Binding-site contacts:
Ligand atom N1 contacts residue THR222 of chain 1.A at 3.3 Å (h-bond).
Ligand atom C contacts residue ASP81 of chain 1.A at 3.7 Å.
Ligand atom N contacts residue PHE116 of chain 1.A at 3.6 Å.
Ligand atom C5 contacts residue TYR79 of chain 1.A at 4.5 Å (hydrophobic).
Ligand atom N1 contacts residue ASP219 of chain 1.A at 4.5 Å.
Ligand atom C6 contacts residue GLY221 of chain 1.A at 3.6 Å.
Ligand atom N contacts residue SER83 of chain 1.A at 3.5 Å (h-bond).
Ligand atom C7 contacts residue GLY80 of chain 1.A at 4.3 Å.
Ligand atom N contacts residue ASP81 of chain 1.A at 3.0 Å (salt-bridge).
Ligand atom C5 contacts residue ASP35 of chain 1.A at 3.8 Å.
Ligand atom C2 contacts residue ASP81 of chain 1.A at 3.8 Å.
Ligand atom C1 contacts residue PHE116 of chain 1.A at 3.2 Å (hydrophobic).
Ligand atom C3 contacts residue ASP33 of chain 1.A at 3.8 Å.
Ligand atom C8 contacts residue ASP81 of chain 1.A at 3.5 Å.
Ligand atom C4 contacts residue ASP35 of chain 1.A at 4.5 Å.
Ligand atom C1 contacts residue ASP81 of chain 1.A at 3.8 Å.
Ligand atom C6 contacts residue TYR79 of chain 1.A at 4.0 Å (hydrophobic).
Ligand atom O contacts residue ILE122 of chain 1.A at 4.3 Å.
Ligand atom C4 contacts residue LEU125 of chain 1.A at 3.6 Å (hydrophobic).
Ligand atom C2 contacts residue PHE116 of chain 1.A at 4.0 Å (hydrophobic).
Ligand atom C8 contacts residue SER83 of chain 1.A at 4.1 Å.
Ligand atom C3 contacts residue PHE116 of chain 1.A at 4.1 Å (hydrophobic).
Ligand atom O contacts residue PHE116 of chain 1.A at 3.3 Å.
Ligand atom C8 contacts residue GLY221 of chain 1.A at 4.5 Å.
Ligand atom C contacts residue SER115 of chain 1.A at 3.6 Å.
Ligand atom C7 contacts residue GLY221 of chain 1.A at 3.9 Å.
Ligand atom C7 contacts residue TYR79 of chain 1.A at 3.7 Å (hydrophobic).
Ligand atom C8 contacts residue TYR79 of chain 1.A at 3.9 Å (hydrophobic).
Ligand atom C contacts residue PHE116 of chain 1.A at 3.6 Å (hydrophobic).
Ligand atom C4 contacts residue GLY221 of chain 1.A at 3.8 Å.
Ligand atom C2 contacts residue SER83 of chain 1.A at 4.2 Å.
Ligand atom C5 contacts residue GLY221 of chain 1.A at 3.2 Å.
Ligand atom C1 contacts residue SER83 of chain 1.A at 4.3 Å.
Ligand atom C4 contacts residue ASP33 of chain 1.A at 3.5 Å.
Ligand atom N1 contacts residue GLY221 of chain 1.A at 3.0 Å (h-bond).
Ligand atom C contacts residue SER83 of chain 1.A at 4.1 Å.
Ligand atom C3 contacts residue LEU125 of chain 1.A at 4.2 Å (hydrophobic).
Ligand atom C5 contacts residue LEU125 of chain 1.A at 4.0 Å (hydrophobic).

Sequence of chain 1.A:
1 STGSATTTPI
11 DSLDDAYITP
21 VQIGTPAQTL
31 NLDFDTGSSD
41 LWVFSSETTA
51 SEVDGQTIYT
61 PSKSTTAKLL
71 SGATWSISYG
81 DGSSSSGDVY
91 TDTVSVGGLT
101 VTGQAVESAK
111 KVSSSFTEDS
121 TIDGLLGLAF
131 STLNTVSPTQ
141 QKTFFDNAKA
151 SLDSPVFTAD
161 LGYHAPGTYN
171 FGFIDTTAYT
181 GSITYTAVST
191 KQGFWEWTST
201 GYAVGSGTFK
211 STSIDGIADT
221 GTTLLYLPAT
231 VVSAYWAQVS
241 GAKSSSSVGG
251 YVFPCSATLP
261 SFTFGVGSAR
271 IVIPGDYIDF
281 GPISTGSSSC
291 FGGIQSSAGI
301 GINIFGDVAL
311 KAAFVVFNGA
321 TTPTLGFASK

This small molecule binds to this protein.
Small molecule (SMILES): CC(=O)Nc1cccc(CN)c1